Sequence of chain 1.C:
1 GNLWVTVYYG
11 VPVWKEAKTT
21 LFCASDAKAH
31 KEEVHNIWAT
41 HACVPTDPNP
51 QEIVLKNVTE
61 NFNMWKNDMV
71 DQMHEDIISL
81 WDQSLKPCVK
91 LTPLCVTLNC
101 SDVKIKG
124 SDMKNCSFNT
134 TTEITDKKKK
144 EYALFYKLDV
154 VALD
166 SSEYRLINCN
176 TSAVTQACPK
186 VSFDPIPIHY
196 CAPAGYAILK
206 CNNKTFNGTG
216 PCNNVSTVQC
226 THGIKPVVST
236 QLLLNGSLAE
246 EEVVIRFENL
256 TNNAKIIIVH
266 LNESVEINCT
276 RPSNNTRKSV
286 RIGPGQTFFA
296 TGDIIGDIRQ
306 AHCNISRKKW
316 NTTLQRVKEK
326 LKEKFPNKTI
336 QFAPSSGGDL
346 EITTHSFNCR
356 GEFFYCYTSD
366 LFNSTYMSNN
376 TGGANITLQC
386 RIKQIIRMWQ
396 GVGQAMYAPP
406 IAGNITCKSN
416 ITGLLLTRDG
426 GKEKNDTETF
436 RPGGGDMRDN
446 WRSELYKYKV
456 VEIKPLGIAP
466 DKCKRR

Sequence of chain 1.D:
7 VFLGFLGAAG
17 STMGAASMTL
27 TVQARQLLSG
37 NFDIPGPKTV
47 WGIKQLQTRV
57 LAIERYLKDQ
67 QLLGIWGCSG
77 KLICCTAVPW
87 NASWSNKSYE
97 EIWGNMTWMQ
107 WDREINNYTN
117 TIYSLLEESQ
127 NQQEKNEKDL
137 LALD

Binding-site contacts:
Ligand atom O6 contacts residue ASN30 of chain 1.A at 3.5 Å (h-bond).
Ligand atom C3 contacts residue GLY112 of chain 1.A at 3.3 Å.
Ligand atom O3 contacts residue SER113 of chain 1.A at 2.9 Å (h-bond).
Ligand atom O6 contacts residue ARG110 of chain 1.A at 3.4 Å (salt-bridge).
Ligand atom O7 contacts residue SER17 of chain 1.D at 2.9 Å (h-bond).
Ligand atom O6 contacts residue PHE31 of chain 1.A at 2.9 Å (h-bond).
Ligand atom C8 contacts residue HIS33 of chain 1.A at 3.5 Å.
Ligand atom C1 contacts residue ASN57 of chain 1.C at 1.4 Å.
Ligand atom O7 contacts residue SER52 of chain 1.A at 2.8 Å (h-bond).
Ligand atom C8 contacts residue PHE31 of chain 1.A at 3.5 Å (hydrophobic).
Ligand atom O6 contacts residue ASN59 of chain 1.A at 2.7 Å (h-bond).
Ligand atom O5 contacts residue ASN59 of chain 1.A at 3.5 Å (h-bond).
Ligand atom C2 contacts residue GLY112 of chain 1.A at 3.5 Å.
Ligand atom C7 contacts residue HIS33 of chain 1.A at 3.5 Å.
Ligand atom C7 contacts residue SER52 of chain 1.A at 3.5 Å.
Ligand atom C1 contacts residue ASN96 of chain 1.B at 3.4 Å.
Ligand atom O2 contacts residue THR115 of chain 1.A at 3.4 Å.
Ligand atom O4 contacts residue GLY112 of chain 1.A at 3.0 Å (h-bond).
Ligand atom C1 contacts residue ARG110 of chain 1.A at 3.4 Å.
Ligand atom O6 contacts residue LYS58 of chain 1.A at 2.9 Å (salt-bridge).
Ligand atom O4 contacts residue SER113 of chain 1.A at 3.3 Å (h-bond).
Ligand atom C6 contacts residue ASN30 of chain 1.A at 3.2 Å.
Ligand atom O5 contacts residue ASN96 of chain 1.B at 3.3 Å.
Ligand atom C8 contacts residue SER52 of chain 1.A at 3.5 Å.
Ligand atom O2 contacts residue GLY112 of chain 1.A at 2.6 Å (h-bond).
Ligand atom O5 contacts residue ARG110 of chain 1.A at 3.0 Å (salt-bridge).
Ligand atom O5 contacts residue ASN57 of chain 1.C at 2.3 Å (h-bond).
Ligand atom N2 contacts residue ASN57 of chain 1.C at 2.9 Å (h-bond).
Ligand atom C2 contacts residue ARG110 of chain 1.A at 3.6 Å.
Ligand atom C5 contacts residue GLY112 of chain 1.A at 3.3 Å.
Ligand atom C5 contacts residue ARG110 of chain 1.A at 3.6 Å.
Ligand atom O6 contacts residue ASP111 of chain 1.A at 2.9 Å (salt-bridge).
Ligand atom O4 contacts residue HIS95 of chain 1.B at 3.4 Å (h-bond).
Ligand atom N2 contacts residue SER17 of chain 1.D at 3.2 Å (h-bond).
Ligand atom C2 contacts residue ASN57 of chain 1.C at 2.4 Å.
Ligand atom O3 contacts residue HIS33 of chain 1.A at 3.2 Å (h-bond).
Ligand atom O6 contacts residue LEU60 of chain 1.A at 3.1 Å (h-bond).
Ligand atom C7 contacts residue SER17 of chain 1.D at 3.5 Å.
Ligand atom C8 contacts residue TYR54 of chain 1.A at 3.2 Å (hydrophobic).
Ligand atom C4 contacts residue GLY112 of chain 1.A at 3.4 Å.

Sequence of chain 1.A:
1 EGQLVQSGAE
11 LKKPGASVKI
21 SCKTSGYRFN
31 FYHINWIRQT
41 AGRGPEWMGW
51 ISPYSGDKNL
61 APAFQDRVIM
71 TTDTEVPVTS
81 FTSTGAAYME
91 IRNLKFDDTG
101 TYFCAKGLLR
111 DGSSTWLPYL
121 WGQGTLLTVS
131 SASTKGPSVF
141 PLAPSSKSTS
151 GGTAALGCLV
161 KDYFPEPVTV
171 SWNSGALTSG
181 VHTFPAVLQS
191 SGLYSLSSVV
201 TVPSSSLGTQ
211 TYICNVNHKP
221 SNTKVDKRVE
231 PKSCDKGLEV

This protein binds this small molecule.
Small molecule (SMILES): CC(=O)N[C@H]1[C@H](O[C@H]2[C@H](O)[C@@H](NC(C)=O)CO[C@@H]2CO)O[C@H](CO)[C@@H](O[C@@H]2O[C@H](CO[C@H]3O[C@H](CO[C@H]4O[C@H](CO)[C@@H](O)[C@H](O)[C@@H]4O[C@H]4O[C@H](CO)[C@@H](O)[C@H](O)[C@@H]4O)[C@@H](O)[C@H](O[C@H]4O[C@H](CO)[C@@H](O)[C@H](O)[C@@H]4O)[C@@H]3O)[C@@H](O)[C@H](O[C@H]3O[C@H](CO)[C@@H](O)[C@H](O)[C@@H]3O[C@H]3O[C@H](CO)[C@@H](O)[C@H](O)[C@@H]3O)[C@@H]2O)[C@@H]1O

Sequence of chain 1.B:
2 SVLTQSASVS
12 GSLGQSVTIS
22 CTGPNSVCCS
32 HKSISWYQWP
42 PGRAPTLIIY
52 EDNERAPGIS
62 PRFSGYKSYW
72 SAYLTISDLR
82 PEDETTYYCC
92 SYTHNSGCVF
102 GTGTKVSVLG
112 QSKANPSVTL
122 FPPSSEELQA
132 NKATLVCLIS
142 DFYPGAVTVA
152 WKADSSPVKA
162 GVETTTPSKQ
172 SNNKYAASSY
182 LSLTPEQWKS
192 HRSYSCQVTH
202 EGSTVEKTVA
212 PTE